Sequence of chain 1.A:
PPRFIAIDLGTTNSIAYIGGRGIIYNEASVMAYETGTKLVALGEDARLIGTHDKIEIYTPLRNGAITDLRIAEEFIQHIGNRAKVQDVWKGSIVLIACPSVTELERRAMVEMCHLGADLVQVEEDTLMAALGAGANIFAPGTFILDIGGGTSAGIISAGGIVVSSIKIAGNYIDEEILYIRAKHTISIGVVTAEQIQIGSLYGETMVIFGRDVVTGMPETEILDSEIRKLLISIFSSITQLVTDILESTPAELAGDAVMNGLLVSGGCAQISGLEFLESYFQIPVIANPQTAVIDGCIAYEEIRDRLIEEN

Binding-site contacts:
Ligand atom C3' contacts residue MLY226 of chain 1.A at 3.5 Å.
Ligand atom O2G contacts residue GLY176 of chain 1.A at 2.8 Å (h-bond).
Ligand atom O1B contacts residue ASN33 of chain 1.A at 2.7 Å (h-bond).
Ligand atom O1A contacts residue GLY302 of chain 1.A at 3.6 Å.
Ligand atom N9 contacts residue GLY303 of chain 1.A at 3.5 Å (h-bond).
Ligand atom C1' contacts residue MLY226 of chain 1.A at 3.1 Å.
Ligand atom O1A contacts residue GLY303 of chain 1.A at 3.1 Å (h-bond).
Ligand atom O2A contacts residue ASN33 of chain 1.A at 3.0 Å (h-bond).
Ligand atom C6 contacts residue GLN306 of chain 1.A at 3.6 Å.
Ligand atom PG contacts residue MG1 of chain 1.C at 3.3 Å.
Ligand atom C5 contacts residue GLY303 of chain 1.A at 3.5 Å.
Ligand atom C5' contacts residue GLY175 of chain 1.A at 3.6 Å.
Ligand atom O3' contacts residue MLY226 of chain 1.A at 3.3 Å.
Ligand atom PB contacts residue MG1 of chain 1.C at 3.3 Å.
Ligand atom C4 contacts residue GLY303 of chain 1.A at 3.2 Å.
Ligand atom N3B contacts residue GLY175 of chain 1.A at 3.3 Å (h-bond).
Ligand atom O3G contacts residue THR31 of chain 1.A at 2.9 Å (h-bond).
Ligand atom O3' contacts residue GLY198 of chain 1.A at 3.3 Å.
Ligand atom N7 contacts residue GLN306 of chain 1.A at 3.2 Å (h-bond).
Ligand atom C2' contacts residue MLY226 of chain 1.A at 2.6 Å.
Ligand atom O2A contacts residue GLN329 of chain 1.A at 3.0 Å (h-bond).
Ligand atom O2G contacts residue MLY177 of chain 1.A at 2.9 Å (h-bond).
Ligand atom O5' contacts residue GLY303 of chain 1.A at 3.1 Å (h-bond).
Ligand atom O2G contacts residue GLY175 of chain 1.A at 3.3 Å (h-bond).
Ligand atom O4' contacts residue CYS304 of chain 1.A at 3.4 Å (h-bond).
Ligand atom C2' contacts residue GLU223 of chain 1.A at 3.6 Å.
Ligand atom O2B contacts residue MG1 of chain 1.C at 2.0 Å.
Ligand atom O1B contacts residue THR31 of chain 1.A at 3.6 Å (h-bond).
Ligand atom O3A contacts residue GLY175 of chain 1.A at 3.5 Å (h-bond).
Ligand atom N3B contacts residue THR31 of chain 1.A at 3.6 Å (h-bond).
Ligand atom O2' contacts residue MLY226 of chain 1.A at 1.4 Å.
Ligand atom O2' contacts residue GLU223 of chain 1.A at 2.7 Å (salt-bridge).
Ligand atom N3B contacts residue THR32 of chain 1.A at 3.5 Å (h-bond).
Ligand atom C5 contacts residue GLN306 of chain 1.A at 3.4 Å.
Ligand atom O3' contacts residue GLY175 of chain 1.A at 3.6 Å.
Ligand atom O1G contacts residue MG1 of chain 1.C at 2.1 Å.
Ligand atom O1B contacts residue THR32 of chain 1.A at 2.9 Å (h-bond).
Ligand atom N6 contacts residue GLN306 of chain 1.A at 3.6 Å.
Ligand atom N3 contacts residue GLY303 of chain 1.A at 3.5 Å (h-bond).
Ligand atom O4' contacts residue GLY303 of chain 1.A at 3.1 Å.

This protein binds this small molecule.
Small molecule (SMILES): Nc1ncnc2c1ncn2[C@@H]1O[C@H](CO[P](=O)(O)O[P](=O)(O)NP(=O)(O)O)[C@@H](O)[C@H]1O